A small-molecule ligand and the protein it binds are described below.
Small molecule (SMILES): CSCC[C@H](NC=O)C(=O)N[C@@H](C)C(=O)N[C@@H](CO)C(=O)O

Sequence of chain 1.A:
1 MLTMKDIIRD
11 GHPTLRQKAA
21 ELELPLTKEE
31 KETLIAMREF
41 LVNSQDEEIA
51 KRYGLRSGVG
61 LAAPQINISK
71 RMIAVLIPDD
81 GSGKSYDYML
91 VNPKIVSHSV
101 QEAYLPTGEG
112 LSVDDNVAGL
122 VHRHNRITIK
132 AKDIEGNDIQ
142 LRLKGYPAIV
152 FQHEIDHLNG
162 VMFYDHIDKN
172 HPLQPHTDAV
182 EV

Binding-site contacts:
Ligand atom O contacts residue VAL59 of chain 1.A at 2.9 Å (h-bond).
Ligand atom CB contacts residue ARG56 of chain 1.A at 3.9 Å.
Ligand atom C contacts residue GLY110 of chain 1.A at 3.8 Å.
Ligand atom CN contacts residue GLU155 of chain 1.A at 3.8 Å.
Ligand atom CE contacts residue LEU105 of chain 1.A at 3.5 Å (hydrophobic).
Ligand atom CA contacts residue SER57 of chain 1.A at 3.8 Å.
Ligand atom CA contacts residue SER57 of chain 1.A at 3.7 Å.
Ligand atom OG contacts residue GLY58 of chain 1.A at 3.3 Å (h-bond).
Ligand atom N contacts residue GLY60 of chain 1.A at 3.0 Å (h-bond).
Ligand atom N contacts residue GLY58 of chain 1.A at 3.8 Å.
Ligand atom N contacts residue SER57 of chain 1.A at 3.0 Å (h-bond).
Ligand atom CG contacts residue GLY110 of chain 1.A at 3.6 Å.
Ligand atom OG contacts residue VAL59 of chain 1.A at 3.5 Å.
Ligand atom O contacts residue GLY58 of chain 1.A at 3.2 Å.
Ligand atom O1 contacts residue GLN65 of chain 1.A at 3.6 Å.
Ligand atom OG contacts residue SER57 of chain 1.A at 2.8 Å (h-bond).
Ligand atom CN contacts residue GLN65 of chain 1.A at 3.8 Å.
Ligand atom N contacts residue MG1 of chain 1.C at 3.8 Å.
Ligand atom CG contacts residue HIS154 of chain 1.A at 3.9 Å.
Ligand atom CB contacts residue SER57 of chain 1.A at 3.2 Å.
Ligand atom CA contacts residue GLU155 of chain 1.A at 3.7 Å.
Ligand atom CN contacts residue GLY60 of chain 1.A at 3.0 Å.
Ligand atom N contacts residue GLY110 of chain 1.A at 3.0 Å (h-bond).
Ligand atom N contacts residue GLU155 of chain 1.A at 3.0 Å (salt-bridge).
Ligand atom CB contacts residue HIS154 of chain 1.A at 3.8 Å.
Ligand atom C contacts residue SER57 of chain 1.A at 3.8 Å.
Ligand atom CB contacts residue GLU155 of chain 1.A at 3.3 Å.
Ligand atom O contacts residue GLY60 of chain 1.A at 3.8 Å.
Ligand atom CA contacts residue GLY110 of chain 1.A at 3.6 Å.
Ligand atom O1 contacts residue LEU112 of chain 1.A at 2.8 Å (h-bond).
Ligand atom CB contacts residue GLY110 of chain 1.A at 3.6 Å.
Ligand atom O1 contacts residue CSD111 of chain 1.A at 3.5 Å.
Ligand atom SD contacts residue HIS154 of chain 1.A at 3.7 Å.
Ligand atom O1 contacts residue MG1 of chain 1.C at 3.5 Å.
Ligand atom CA contacts residue GLY110 of chain 1.A at 4.0 Å.
Ligand atom CA contacts residue HIS154 of chain 1.A at 3.7 Å.
Ligand atom N contacts residue HIS154 of chain 1.A at 4.0 Å.
Ligand atom CA contacts residue LEU112 of chain 1.A at 3.8 Å (hydrophobic).
Ligand atom CN contacts residue MG1 of chain 1.C at 3.5 Å.
Ligand atom CN contacts residue LEU112 of chain 1.A at 4.0 Å (hydrophobic).